Binding-site contacts:
Ligand atom N contacts residue GLU77 of chain 4.A at 2.9 Å (salt-bridge).
Ligand atom OXT contacts residue SER289 of chain 4.A at 3.6 Å (h-bond).
Ligand atom CG contacts residue ZN1 of chain 4.C at 3.0 Å.
Ligand atom OD2 contacts residue ZN1 of chain 4.C at 3.0 Å.
Ligand atom O contacts residue GLU77 of chain 4.A at 3.6 Å (salt-bridge).
Ligand atom C contacts residue SER289 of chain 4.A at 4.1 Å.
Ligand atom OD2 contacts residue KCX162 of chain 4.A at 2.2 Å (h-bond).
Ligand atom OD1 contacts residue KCX162 of chain 4.A at 3.7 Å.
Ligand atom OD1 contacts residue ZN1 of chain 4.C at 2.8 Å.
Ligand atom O contacts residue GLY105 of chain 4.A at 3.6 Å.
Ligand atom CG contacts residue ZN1 of chain 4.D at 2.9 Å.
Ligand atom CB contacts residue TYR137 of chain 4.A at 3.1 Å (hydrophobic).
Ligand atom OXT contacts residue HIS70 of chain 4.A at 3.9 Å.
Ligand atom O contacts residue THR106 of chain 4.A at 3.0 Å (h-bond).
Ligand atom OD1 contacts residue TYR137 of chain 4.A at 4.1 Å.
Ligand atom CB contacts residue KCX162 of chain 4.A at 3.9 Å.
Ligand atom CB contacts residue ZN1 of chain 4.C at 4.0 Å.
Ligand atom C contacts residue GLU77 of chain 4.A at 3.8 Å.
Ligand atom OD1 contacts residue ASP285 of chain 4.A at 3.0 Å (salt-bridge).
Ligand atom N contacts residue ARG169 of chain 4.A at 4.1 Å.
Ligand atom CB contacts residue GLU77 of chain 4.A at 3.9 Å.
Ligand atom CB contacts residue THR106 of chain 4.A at 3.7 Å.
Ligand atom OXT contacts residue GLY75 of chain 4.A at 2.8 Å (h-bond).
Ligand atom CA contacts residue GLU77 of chain 4.A at 3.7 Å.
Ligand atom OXT contacts residue GLY74 of chain 4.A at 3.5 Å.
Ligand atom OD1 contacts residue ZN1 of chain 4.D at 3.2 Å.
Ligand atom OD1 contacts residue HIS70 of chain 4.A at 4.1 Å.
Ligand atom N contacts residue PRO291 of chain 4.A at 3.8 Å.
Ligand atom CG contacts residue TYR137 of chain 4.A at 3.0 Å (hydrophobic).
Ligand atom OD2 contacts residue TYR137 of chain 4.A at 2.7 Å (h-bond).
Ligand atom OD2 contacts residue ZN1 of chain 4.D at 2.2 Å.
Ligand atom O contacts residue GLY75 of chain 4.A at 4.0 Å.
Ligand atom CA contacts residue SER289 of chain 4.A at 3.8 Å.
Ligand atom C contacts residue HIS70 of chain 4.A at 4.0 Å.
Ligand atom OD2 contacts residue HIS201 of chain 4.A at 3.5 Å (h-bond).
Ligand atom OXT contacts residue GLY288 of chain 4.A at 3.7 Å.
Ligand atom C contacts residue GLY75 of chain 4.A at 3.6 Å.
Ligand atom N contacts residue SER289 of chain 4.A at 3.1 Å (h-bond).
Ligand atom CG contacts residue KCX162 of chain 4.A at 3.1 Å.
Ligand atom C contacts residue THR106 of chain 4.A at 4.1 Å.

Sequence of chain 4.A:
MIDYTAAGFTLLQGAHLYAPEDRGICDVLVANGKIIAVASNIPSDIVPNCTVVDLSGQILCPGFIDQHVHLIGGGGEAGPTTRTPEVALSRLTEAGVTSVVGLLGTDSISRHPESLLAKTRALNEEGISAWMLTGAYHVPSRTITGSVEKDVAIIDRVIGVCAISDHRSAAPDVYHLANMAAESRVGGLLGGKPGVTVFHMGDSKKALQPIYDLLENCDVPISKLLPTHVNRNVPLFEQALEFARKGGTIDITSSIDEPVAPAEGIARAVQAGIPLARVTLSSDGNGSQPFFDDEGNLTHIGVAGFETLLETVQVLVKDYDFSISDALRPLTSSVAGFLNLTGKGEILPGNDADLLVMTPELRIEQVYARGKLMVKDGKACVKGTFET

A small-molecule ligand and the protein it binds are described below.
Small molecule (SMILES): N[C@@H](CC(=O)O)C(=O)O